Binding-site contacts:
Ligand atom C4 contacts residue ARG68 of chain 1.A at 3.7 Å.
Ligand atom C1 contacts residue ASP16 of chain 1.A at 3.5 Å.
Ligand atom O6 contacts residue TYR157 of chain 1.A at 3.3 Å (h-bond).
Ligand atom C2 contacts residue GLU113 of chain 1.A at 3.8 Å.
Ligand atom C2 contacts residue ASP67 of chain 1.A at 3.3 Å.
Ligand atom C1 contacts residue TYR157 of chain 1.A at 3.5 Å (hydrophobic).
Ligand atom C3 contacts residue ARG68 of chain 1.A at 3.8 Å.
Ligand atom C6 contacts residue GLU155 of chain 1.A at 3.5 Å.
Ligand atom O5 contacts residue TYR157 of chain 1.A at 3.2 Å.
Ligand atom C4 contacts residue TRP342 of chain 1.A at 3.5 Å (hydrophobic).
Ligand atom O6 contacts residue ARG346 of chain 1.A at 3.9 Å.
Ligand atom O2 contacts residue MET332 of chain 1.A at 3.9 Å.
Ligand atom C1 contacts residue TRP232 of chain 1.A at 3.8 Å (hydrophobic).
Ligand atom C3 contacts residue ASP67 of chain 1.A at 3.6 Å.
Ligand atom C2 contacts residue TRP232 of chain 1.A at 4.0 Å (hydrophobic).
Ligand atom O3 contacts residue ARG68 of chain 1.A at 2.7 Å (salt-bridge).
Ligand atom O4 contacts residue TRP342 of chain 1.A at 3.9 Å.
Ligand atom O1 contacts residue ASN14 of chain 1.A at 3.4 Å (h-bond).
Ligand atom C1 contacts residue LYS17 of chain 1.A at 3.5 Å.
Ligand atom O2 contacts residue GLU113 of chain 1.A at 3.0 Å (salt-bridge).
Ligand atom O3 contacts residue ALA65 of chain 1.A at 3.4 Å.
Ligand atom O1 contacts residue LYS17 of chain 1.A at 2.9 Å (salt-bridge).
Ligand atom O3 contacts residue TRP64 of chain 1.A at 3.3 Å (h-bond).
Ligand atom O2 contacts residue ALA65 of chain 1.A at 3.4 Å.
Ligand atom C6 contacts residue ARG346 of chain 1.A at 3.7 Å.
Ligand atom C2 contacts residue LYS17 of chain 1.A at 3.7 Å.
Ligand atom C6 contacts residue PRO156 of chain 1.A at 3.7 Å (hydrophobic).
Ligand atom O4 contacts residue ARG346 of chain 1.A at 3.3 Å (salt-bridge).
Ligand atom O6 contacts residue PRO156 of chain 1.A at 3.2 Å.
Ligand atom C6 contacts residue TRP342 of chain 1.A at 3.6 Å (hydrophobic).
Ligand atom O6 contacts residue GLU155 of chain 1.A at 2.6 Å (salt-bridge).
Ligand atom C6 contacts residue TYR157 of chain 1.A at 3.9 Å (hydrophobic).
Ligand atom O1 contacts residue ASP16 of chain 1.A at 2.9 Å (salt-bridge).
Ligand atom O2 contacts residue LYS17 of chain 1.A at 2.8 Å (salt-bridge).
Ligand atom O3 contacts residue TRP342 of chain 1.A at 3.9 Å.
Ligand atom O4 contacts residue ARG68 of chain 1.A at 2.6 Å (salt-bridge).
Ligand atom O3 contacts residue ASP67 of chain 1.A at 2.7 Å (salt-bridge).
Ligand atom C3 contacts residue TRP64 of chain 1.A at 3.6 Å (hydrophobic).
Ligand atom O2 contacts residue TRP64 of chain 1.A at 3.3 Å (h-bond).
Ligand atom O2 contacts residue ASP67 of chain 1.A at 2.6 Å (salt-bridge).

A small-molecule ligand and the protein it binds are described below.
Small molecule (SMILES): OC[C@H]1O[C@H](O[C@H]2[C@H](O)[C@@H](O)[C@@H](O)O[C@@H]2CO)[C@H](O)[C@@H](O)[C@@H]1O

Sequence of chain 1.A:
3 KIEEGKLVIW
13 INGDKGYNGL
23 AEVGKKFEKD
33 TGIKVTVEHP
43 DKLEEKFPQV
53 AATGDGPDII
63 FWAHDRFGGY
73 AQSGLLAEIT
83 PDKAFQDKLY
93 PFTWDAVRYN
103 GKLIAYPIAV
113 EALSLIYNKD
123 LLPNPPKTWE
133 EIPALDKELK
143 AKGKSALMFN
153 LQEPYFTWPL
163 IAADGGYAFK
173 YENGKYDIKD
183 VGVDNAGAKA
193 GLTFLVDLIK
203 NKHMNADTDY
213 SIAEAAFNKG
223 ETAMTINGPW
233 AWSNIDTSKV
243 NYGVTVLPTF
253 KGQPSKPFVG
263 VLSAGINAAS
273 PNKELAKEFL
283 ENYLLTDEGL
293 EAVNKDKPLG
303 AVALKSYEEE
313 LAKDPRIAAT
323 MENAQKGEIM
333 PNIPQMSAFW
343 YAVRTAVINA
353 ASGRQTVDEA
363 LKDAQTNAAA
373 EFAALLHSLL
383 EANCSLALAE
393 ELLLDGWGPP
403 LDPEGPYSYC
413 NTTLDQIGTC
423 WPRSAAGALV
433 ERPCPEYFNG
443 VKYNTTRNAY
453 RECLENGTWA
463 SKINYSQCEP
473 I